Sequence of chain 1.C:
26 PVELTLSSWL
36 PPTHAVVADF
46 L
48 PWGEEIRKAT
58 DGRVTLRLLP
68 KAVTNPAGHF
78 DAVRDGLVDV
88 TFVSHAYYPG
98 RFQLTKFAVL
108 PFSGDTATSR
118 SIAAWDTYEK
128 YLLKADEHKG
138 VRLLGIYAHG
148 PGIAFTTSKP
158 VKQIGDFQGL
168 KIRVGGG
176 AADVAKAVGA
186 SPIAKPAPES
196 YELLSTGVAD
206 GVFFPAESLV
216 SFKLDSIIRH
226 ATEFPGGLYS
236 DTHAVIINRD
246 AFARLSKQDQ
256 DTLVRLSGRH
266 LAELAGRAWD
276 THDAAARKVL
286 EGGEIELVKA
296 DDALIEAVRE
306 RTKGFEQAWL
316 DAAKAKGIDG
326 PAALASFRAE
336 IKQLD

Binding-site contacts:
Ligand atom O12 contacts residue ARG170 of chain 1.C at 3.0 Å (salt-bridge).
Ligand atom O11 contacts residue RMN1 of chain 1.H at 0.7 Å (h-bond).
Ligand atom O11 contacts residue ARG170 of chain 1.C at 3.4 Å (salt-bridge).
Ligand atom C7 contacts residue RMN1 of chain 1.H at 0.6 Å.
Ligand atom C6 contacts residue HIS146 of chain 1.C at 4.0 Å.
Ligand atom O8 contacts residue ASP236 of chain 1.C at 2.8 Å (salt-bridge).
Ligand atom O8 contacts residue RMN1 of chain 1.H at 1.4 Å.
Ligand atom C2 contacts residue HIS238 of chain 1.C at 3.9 Å.
Ligand atom C5 contacts residue GLU212 of chain 1.C at 3.5 Å.
Ligand atom C1 contacts residue RMN1 of chain 1.H at 0.6 Å.
Ligand atom C6 contacts residue PHE209 of chain 1.C at 3.6 Å (hydrophobic).
Ligand atom C2 contacts residue RMN1 of chain 1.H at 0.6 Å.
Ligand atom C4 contacts residue HIS39 of chain 1.C at 3.4 Å.
Ligand atom O11 contacts residue TYR94 of chain 1.C at 2.6 Å (h-bond).
Ligand atom C4 contacts residue GLU212 of chain 1.C at 3.7 Å.
Ligand atom C4 contacts residue RMN1 of chain 1.H at 0.8 Å.
Ligand atom O11 contacts residue ALA192 of chain 1.C at 3.9 Å.
Ligand atom C5 contacts residue RMN1 of chain 1.H at 0.7 Å.
Ligand atom C3 contacts residue ALA192 of chain 1.C at 3.8 Å (hydrophobic).
Ligand atom C4 contacts residue TRP274 of chain 1.C at 3.7 Å (hydrophobic).
Ligand atom C5 contacts residue TRP274 of chain 1.C at 3.9 Å (hydrophobic).
Ligand atom O12 contacts residue RMN1 of chain 1.H at 0.4 Å (h-bond).
Ligand atom C6 contacts residue RMN1 of chain 1.H at 0.5 Å.
Ligand atom O8 contacts residue SER91 of chain 1.C at 3.5 Å (h-bond).
Ligand atom C7 contacts residue ASP236 of chain 1.C at 3.3 Å.
Ligand atom C7 contacts residue HIS238 of chain 1.C at 4.0 Å.
Ligand atom C3 contacts residue RMN1 of chain 1.H at 0.7 Å.
Ligand atom C4 contacts residue PHE217 of chain 1.C at 4.0 Å (hydrophobic).
Ligand atom O12 contacts residue PHE209 of chain 1.C at 3.6 Å.
Ligand atom C5 contacts residue SER213 of chain 1.C at 3.4 Å.
Ligand atom C3 contacts residue LEU35 of chain 1.C at 3.8 Å (hydrophobic).
Ligand atom O8 contacts residue TYR94 of chain 1.C at 3.5 Å (h-bond).
Ligand atom C3 contacts residue TRP274 of chain 1.C at 4.0 Å (hydrophobic).
Ligand atom C5 contacts residue PHE209 of chain 1.C at 3.6 Å (hydrophobic).
Ligand atom C10 contacts residue ARG170 of chain 1.C at 3.9 Å.
Ligand atom O8 contacts residue HIS238 of chain 1.C at 3.1 Å (h-bond).
Ligand atom C10 contacts residue RMN1 of chain 1.H at 0.4 Å.
Ligand atom C10 contacts residue TYR94 of chain 1.C at 3.7 Å (hydrophobic).
Ligand atom O11 contacts residue GLY172 of chain 1.C at 3.6 Å.
Ligand atom C2 contacts residue ALA192 of chain 1.C at 3.7 Å (hydrophobic).

A small-molecule ligand and the protein it binds are described below.
Small molecule (SMILES): O=C(O)[C@@H](O)c1ccccc1